Sequence of chain 1.A:
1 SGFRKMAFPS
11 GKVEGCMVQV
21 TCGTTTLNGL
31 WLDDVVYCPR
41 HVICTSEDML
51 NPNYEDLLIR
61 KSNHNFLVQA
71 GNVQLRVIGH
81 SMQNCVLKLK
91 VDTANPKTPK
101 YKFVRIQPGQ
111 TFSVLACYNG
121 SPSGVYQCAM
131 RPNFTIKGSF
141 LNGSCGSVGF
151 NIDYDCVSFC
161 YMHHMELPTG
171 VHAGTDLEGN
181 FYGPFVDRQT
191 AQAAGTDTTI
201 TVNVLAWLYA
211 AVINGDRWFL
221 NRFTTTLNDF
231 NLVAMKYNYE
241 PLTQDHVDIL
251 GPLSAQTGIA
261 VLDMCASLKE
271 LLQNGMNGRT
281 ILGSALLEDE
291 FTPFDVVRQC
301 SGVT

Binding-site contacts:
Ligand atom C14 contacts residue MET165 of chain 2.A at 3.9 Å (hydrophobic).
Ligand atom C12 contacts residue ARG188 of chain 2.A at 3.9 Å.
Ligand atom O contacts residue ASN142 of chain 2.A at 3.8 Å.
Ligand atom C5 contacts residue LEU141 of chain 2.A at 3.6 Å (hydrophobic).
Ligand atom CL contacts residue ASP187 of chain 2.A at 3.1 Å.
Ligand atom C4 contacts residue LEU141 of chain 2.A at 3.5 Å (hydrophobic).
Ligand atom N contacts residue GLU166 of chain 2.A at 3.5 Å.
Ligand atom O1 contacts residue HIS164 of chain 2.A at 3.6 Å.
Ligand atom N contacts residue PHE140 of chain 2.A at 3.9 Å.
Ligand atom C13 contacts residue MET165 of chain 2.A at 3.7 Å (hydrophobic).
Ligand atom C1 contacts residue ASN142 of chain 2.A at 3.8 Å.
Ligand atom C3 contacts residue GLU166 of chain 2.A at 3.7 Å.
Ligand atom C4 contacts residue PHE140 of chain 2.A at 3.8 Å (hydrophobic).
Ligand atom C contacts residue ASN142 of chain 2.A at 3.8 Å.
Ligand atom C5 contacts residue PHE140 of chain 2.A at 3.4 Å (hydrophobic).
Ligand atom C15 contacts residue HIS41 of chain 2.A at 3.7 Å.
Ligand atom C2 contacts residue ASN142 of chain 2.A at 3.6 Å.
Ligand atom CL contacts residue MET165 of chain 2.A at 3.9 Å.
Ligand atom C3 contacts residue LEU141 of chain 2.A at 3.5 Å (hydrophobic).
Ligand atom C4 contacts residue GLU166 of chain 2.A at 3.9 Å.
Ligand atom C3 contacts residue SER1 of chain 1.A at 3.7 Å.
Ligand atom N contacts residue SER144 of chain 2.A at 3.6 Å.
Ligand atom C3 contacts residue ASN142 of chain 2.A at 3.6 Å.
Ligand atom C17 contacts residue ASN142 of chain 2.A at 3.8 Å.
Ligand atom CL contacts residue HIS164 of chain 2.A at 3.7 Å.
Ligand atom C5 contacts residue GLU166 of chain 2.A at 3.4 Å.
Ligand atom C4 contacts residue ASN142 of chain 2.A at 3.8 Å.
Ligand atom C14 contacts residue MET49 of chain 2.A at 3.8 Å (hydrophobic).
Ligand atom O1 contacts residue GLU166 of chain 2.A at 3.1 Å (salt-bridge).
Ligand atom C12 contacts residue GLN189 of chain 2.A at 3.8 Å.
Ligand atom O1 contacts residue MET165 of chain 2.A at 3.1 Å.
Ligand atom C6 contacts residue HIS163 of chain 2.A at 3.4 Å.
Ligand atom C15 contacts residue HIS164 of chain 2.A at 3.3 Å.
Ligand atom C6 contacts residue GLU166 of chain 2.A at 3.7 Å.
Ligand atom C3 contacts residue PHE140 of chain 2.A at 3.4 Å (hydrophobic).
Ligand atom N contacts residue HIS163 of chain 2.A at 2.8 Å (h-bond).
Ligand atom C13 contacts residue MET49 of chain 2.A at 3.6 Å (hydrophobic).
Ligand atom C13 contacts residue ARG188 of chain 2.A at 3.8 Å.
Ligand atom C14 contacts residue HIS164 of chain 2.A at 3.9 Å.
Ligand atom CL contacts residue HIS41 of chain 2.A at 3.4 Å.

Sequence of chain 2.A:
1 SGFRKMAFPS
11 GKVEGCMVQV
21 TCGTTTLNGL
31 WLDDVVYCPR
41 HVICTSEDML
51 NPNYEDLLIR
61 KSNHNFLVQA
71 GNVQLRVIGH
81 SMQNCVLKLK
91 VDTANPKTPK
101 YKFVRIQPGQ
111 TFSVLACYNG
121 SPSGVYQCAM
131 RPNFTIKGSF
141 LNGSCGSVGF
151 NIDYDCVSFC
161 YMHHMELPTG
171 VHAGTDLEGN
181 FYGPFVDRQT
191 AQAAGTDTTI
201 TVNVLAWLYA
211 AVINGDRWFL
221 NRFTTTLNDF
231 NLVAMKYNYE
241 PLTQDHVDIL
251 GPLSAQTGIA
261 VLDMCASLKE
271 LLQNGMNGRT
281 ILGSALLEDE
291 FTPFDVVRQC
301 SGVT

The protein below binds the small molecule below.
Small molecule (SMILES): COc1ccc2cncc(NC(=O)Cc3cccc(Cl)c3)c2c1